Binding-site contacts:
Ligand atom C3 contacts residue ASN92 of chain 1.C at 3.8 Å.
Ligand atom C5 contacts residue ASN92 of chain 1.C at 3.7 Å.
Ligand atom C4 contacts residue ASN92 of chain 1.C at 4.2 Å.
Ligand atom N2 contacts residue TYR59 of chain 1.C at 3.7 Å.
Ligand atom O5 contacts residue ASN92 of chain 1.C at 2.4 Å (h-bond).
Ligand atom O7 contacts residue ASN92 of chain 1.C at 3.8 Å.
Ligand atom C7 contacts residue ASN92 of chain 1.C at 3.5 Å.
Ligand atom C1 contacts residue ASN92 of chain 1.C at 1.4 Å.
Ligand atom C2 contacts residue TYR59 of chain 1.C at 4.1 Å (hydrophobic).
Ligand atom C2 contacts residue ASN92 of chain 1.C at 2.5 Å.
Ligand atom C8 contacts residue TYR59 of chain 1.C at 4.1 Å (hydrophobic).
Ligand atom N2 contacts residue ASN92 of chain 1.C at 2.9 Å (h-bond).

A small-molecule ligand and the protein it binds are described below.
Small molecule (SMILES): CC(=O)N[C@@H]1[C@@H](O)[C@H](O)[C@@H](CO)O[C@H]1O

Sequence of chain 1.C:
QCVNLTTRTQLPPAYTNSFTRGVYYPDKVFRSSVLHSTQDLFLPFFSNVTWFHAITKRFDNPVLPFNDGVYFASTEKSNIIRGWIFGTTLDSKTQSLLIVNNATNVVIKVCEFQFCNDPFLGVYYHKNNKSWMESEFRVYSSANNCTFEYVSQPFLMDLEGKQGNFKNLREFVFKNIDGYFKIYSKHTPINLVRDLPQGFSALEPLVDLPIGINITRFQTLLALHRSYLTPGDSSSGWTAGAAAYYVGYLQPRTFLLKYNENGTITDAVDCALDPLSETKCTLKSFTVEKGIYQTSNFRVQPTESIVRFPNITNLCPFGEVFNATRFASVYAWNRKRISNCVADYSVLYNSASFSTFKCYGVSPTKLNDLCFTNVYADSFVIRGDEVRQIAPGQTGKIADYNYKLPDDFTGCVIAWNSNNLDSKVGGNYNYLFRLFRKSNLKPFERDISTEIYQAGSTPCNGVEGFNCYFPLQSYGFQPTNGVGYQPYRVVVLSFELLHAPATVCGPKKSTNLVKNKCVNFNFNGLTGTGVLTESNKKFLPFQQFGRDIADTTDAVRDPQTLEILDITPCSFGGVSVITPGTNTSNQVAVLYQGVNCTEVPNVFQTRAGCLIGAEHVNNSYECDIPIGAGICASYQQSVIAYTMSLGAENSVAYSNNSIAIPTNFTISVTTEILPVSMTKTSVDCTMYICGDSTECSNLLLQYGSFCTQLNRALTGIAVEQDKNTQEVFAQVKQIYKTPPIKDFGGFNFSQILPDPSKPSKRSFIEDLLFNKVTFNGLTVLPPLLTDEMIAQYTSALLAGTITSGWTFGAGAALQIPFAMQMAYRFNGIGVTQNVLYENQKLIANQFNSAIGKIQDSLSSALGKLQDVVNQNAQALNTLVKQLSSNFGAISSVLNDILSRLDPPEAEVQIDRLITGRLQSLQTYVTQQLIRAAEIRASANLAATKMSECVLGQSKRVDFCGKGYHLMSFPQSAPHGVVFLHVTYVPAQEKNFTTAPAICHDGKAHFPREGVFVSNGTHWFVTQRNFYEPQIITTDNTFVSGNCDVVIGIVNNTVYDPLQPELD